Binding-site contacts:
Ligand atom O7 contacts residue PHE589 of chain 1.C at 4.1 Å.
Ligand atom O5 contacts residue ASN532 of chain 1.C at 2.3 Å (h-bond).
Ligand atom C1 contacts residue ASN532 of chain 1.C at 1.4 Å.
Ligand atom O5 contacts residue THR534 of chain 1.C at 4.4 Å.
Ligand atom O7 contacts residue TRP530 of chain 1.C at 3.3 Å.
Ligand atom C4 contacts residue ASN532 of chain 1.C at 4.1 Å.
Ligand atom N2 contacts residue PHE589 of chain 1.C at 4.2 Å.
Ligand atom O7 contacts residue LYS591 of chain 1.C at 3.7 Å.
Ligand atom C1 contacts residue THR534 of chain 1.C at 4.4 Å.
Ligand atom O3 contacts residue LYS591 of chain 1.C at 4.4 Å.
Ligand atom C3 contacts residue ASN532 of chain 1.C at 3.8 Å.
Ligand atom O7 contacts residue ALA672 of chain 1.C at 4.4 Å.
Ligand atom C7 contacts residue ASN532 of chain 1.C at 3.5 Å.
Ligand atom C7 contacts residue PHE589 of chain 1.C at 4.5 Å (hydrophobic).
Ligand atom O5 contacts residue ALA567 of chain 1.C at 4.2 Å.
Ligand atom C7 contacts residue TRP530 of chain 1.C at 3.6 Å (hydrophobic).
Ligand atom O7 contacts residue ASN532 of chain 1.C at 4.4 Å.
Ligand atom C7 contacts residue LYS591 of chain 1.C at 4.2 Å.
Ligand atom C5 contacts residue ASN532 of chain 1.C at 3.6 Å.
Ligand atom C8 contacts residue LYS591 of chain 1.C at 3.8 Å.
Ligand atom C2 contacts residue ASN532 of chain 1.C at 2.4 Å.
Ligand atom C8 contacts residue ASN532 of chain 1.C at 3.4 Å.
Ligand atom N2 contacts residue ASN532 of chain 1.C at 3.0 Å (h-bond).
Ligand atom C8 contacts residue TRP530 of chain 1.C at 3.7 Å (hydrophobic).

The small molecule below binds the protein below.
Small molecule (SMILES): CC(=O)N[C@H]1[C@H](O[C@H]2[C@H](O)[C@@H](NC(C)=O)CO[C@@H]2CO)O[C@H](CO)[C@@H](O[C@@H]2O[C@H](CO[C@H]3O[C@H](CO)[C@@H](O)[C@H](O)[C@@H]3O)[C@@H](O)[C@H](O)[C@@H]2O)[C@@H]1O

Sequence of chain 1.C:
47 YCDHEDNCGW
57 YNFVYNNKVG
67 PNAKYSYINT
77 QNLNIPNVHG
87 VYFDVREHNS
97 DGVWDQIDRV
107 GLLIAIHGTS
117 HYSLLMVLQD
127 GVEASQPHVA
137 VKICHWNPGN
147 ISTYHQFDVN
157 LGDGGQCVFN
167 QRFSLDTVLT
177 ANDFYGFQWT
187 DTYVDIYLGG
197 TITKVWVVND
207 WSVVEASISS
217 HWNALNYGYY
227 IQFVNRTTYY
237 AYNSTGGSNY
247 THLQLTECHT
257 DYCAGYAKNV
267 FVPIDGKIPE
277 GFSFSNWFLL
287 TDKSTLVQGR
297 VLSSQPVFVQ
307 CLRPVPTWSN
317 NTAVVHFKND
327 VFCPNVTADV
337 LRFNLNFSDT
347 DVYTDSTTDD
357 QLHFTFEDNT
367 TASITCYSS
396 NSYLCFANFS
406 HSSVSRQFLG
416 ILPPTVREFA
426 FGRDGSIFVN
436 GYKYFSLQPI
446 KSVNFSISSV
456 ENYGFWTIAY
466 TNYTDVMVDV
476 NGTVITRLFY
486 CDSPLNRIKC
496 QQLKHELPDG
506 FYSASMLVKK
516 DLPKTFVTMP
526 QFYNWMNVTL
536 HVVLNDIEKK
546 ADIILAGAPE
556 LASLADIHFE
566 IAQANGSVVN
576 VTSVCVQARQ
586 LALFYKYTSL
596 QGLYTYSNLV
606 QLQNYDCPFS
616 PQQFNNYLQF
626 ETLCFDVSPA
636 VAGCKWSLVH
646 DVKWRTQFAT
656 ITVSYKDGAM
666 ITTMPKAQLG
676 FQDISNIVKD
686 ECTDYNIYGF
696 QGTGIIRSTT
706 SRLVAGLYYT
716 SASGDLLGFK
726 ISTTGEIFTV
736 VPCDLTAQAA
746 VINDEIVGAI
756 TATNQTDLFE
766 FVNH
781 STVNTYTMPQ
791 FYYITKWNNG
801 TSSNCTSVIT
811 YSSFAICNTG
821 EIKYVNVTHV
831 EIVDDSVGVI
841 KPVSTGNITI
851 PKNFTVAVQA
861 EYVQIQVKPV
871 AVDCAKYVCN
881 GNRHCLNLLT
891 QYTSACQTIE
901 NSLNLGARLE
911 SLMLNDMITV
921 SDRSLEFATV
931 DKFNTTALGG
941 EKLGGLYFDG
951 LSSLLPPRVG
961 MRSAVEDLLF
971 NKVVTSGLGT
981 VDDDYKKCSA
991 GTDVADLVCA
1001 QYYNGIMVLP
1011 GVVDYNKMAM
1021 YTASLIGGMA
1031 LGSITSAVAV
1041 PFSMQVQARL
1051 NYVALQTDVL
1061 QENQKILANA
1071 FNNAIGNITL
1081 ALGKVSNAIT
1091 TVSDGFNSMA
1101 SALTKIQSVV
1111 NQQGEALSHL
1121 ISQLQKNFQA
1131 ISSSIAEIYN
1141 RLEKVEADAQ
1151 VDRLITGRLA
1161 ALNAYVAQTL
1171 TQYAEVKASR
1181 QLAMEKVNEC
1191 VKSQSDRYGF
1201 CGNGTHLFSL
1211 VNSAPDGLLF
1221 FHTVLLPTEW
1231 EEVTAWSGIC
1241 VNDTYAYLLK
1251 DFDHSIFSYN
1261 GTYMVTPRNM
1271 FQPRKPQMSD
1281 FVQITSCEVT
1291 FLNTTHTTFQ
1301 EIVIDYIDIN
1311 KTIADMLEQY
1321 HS